Sequence of chain 1.H:
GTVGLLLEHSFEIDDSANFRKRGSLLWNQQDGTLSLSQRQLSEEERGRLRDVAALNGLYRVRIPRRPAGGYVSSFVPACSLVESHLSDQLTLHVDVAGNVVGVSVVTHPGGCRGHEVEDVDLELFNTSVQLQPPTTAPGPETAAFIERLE

This protein binds this small molecule.
Small molecule (SMILES): CC(=O)N[C@H]1[C@H](O[C@H]2[C@H](O)[C@@H](NC(C)=O)CO[C@@H]2CO)O[C@H](CO)[C@@H](O)[C@@H]1O

Binding-site contacts:
Ligand atom C1 contacts residue SER94 of chain 1.H at 4.2 Å.
Ligand atom C2 contacts residue ASN133 of chain 1.H at 2.4 Å.
Ligand atom C5 contacts residue ASN133 of chain 1.H at 3.7 Å.
Ligand atom C2 contacts residue SER94 of chain 1.H at 4.3 Å.
Ligand atom C4 contacts residue ASN133 of chain 1.H at 4.2 Å.
Ligand atom O5 contacts residue SER94 of chain 1.H at 4.0 Å.
Ligand atom C1 contacts residue ASN133 of chain 1.H at 1.4 Å.
Ligand atom C7 contacts residue ASN133 of chain 1.H at 3.8 Å.
Ligand atom C8 contacts residue ASN133 of chain 1.H at 4.1 Å.
Ligand atom C3 contacts residue ASN133 of chain 1.H at 3.8 Å.
Ligand atom O5 contacts residue ASN133 of chain 1.H at 2.3 Å (h-bond).
Ligand atom O6 contacts residue HIS115 of chain 1.H at 4.2 Å.
Ligand atom N2 contacts residue ASN133 of chain 1.H at 3.0 Å (h-bond).